Sequence of chain 48.E:
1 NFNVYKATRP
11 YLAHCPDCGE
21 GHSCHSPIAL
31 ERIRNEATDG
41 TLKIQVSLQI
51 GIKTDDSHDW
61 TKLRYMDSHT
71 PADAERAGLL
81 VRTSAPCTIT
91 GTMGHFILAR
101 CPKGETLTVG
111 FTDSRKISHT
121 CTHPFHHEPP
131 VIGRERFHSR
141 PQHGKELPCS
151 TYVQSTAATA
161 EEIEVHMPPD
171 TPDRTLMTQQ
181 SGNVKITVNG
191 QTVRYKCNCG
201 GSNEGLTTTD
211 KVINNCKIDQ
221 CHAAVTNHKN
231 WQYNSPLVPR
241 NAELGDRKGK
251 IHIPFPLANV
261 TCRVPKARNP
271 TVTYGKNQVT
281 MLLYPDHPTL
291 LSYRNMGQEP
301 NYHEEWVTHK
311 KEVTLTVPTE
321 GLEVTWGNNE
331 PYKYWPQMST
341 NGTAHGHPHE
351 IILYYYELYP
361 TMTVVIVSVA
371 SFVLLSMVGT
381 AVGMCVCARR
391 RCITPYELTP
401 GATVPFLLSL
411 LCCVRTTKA

Sequence of chain 48.D:
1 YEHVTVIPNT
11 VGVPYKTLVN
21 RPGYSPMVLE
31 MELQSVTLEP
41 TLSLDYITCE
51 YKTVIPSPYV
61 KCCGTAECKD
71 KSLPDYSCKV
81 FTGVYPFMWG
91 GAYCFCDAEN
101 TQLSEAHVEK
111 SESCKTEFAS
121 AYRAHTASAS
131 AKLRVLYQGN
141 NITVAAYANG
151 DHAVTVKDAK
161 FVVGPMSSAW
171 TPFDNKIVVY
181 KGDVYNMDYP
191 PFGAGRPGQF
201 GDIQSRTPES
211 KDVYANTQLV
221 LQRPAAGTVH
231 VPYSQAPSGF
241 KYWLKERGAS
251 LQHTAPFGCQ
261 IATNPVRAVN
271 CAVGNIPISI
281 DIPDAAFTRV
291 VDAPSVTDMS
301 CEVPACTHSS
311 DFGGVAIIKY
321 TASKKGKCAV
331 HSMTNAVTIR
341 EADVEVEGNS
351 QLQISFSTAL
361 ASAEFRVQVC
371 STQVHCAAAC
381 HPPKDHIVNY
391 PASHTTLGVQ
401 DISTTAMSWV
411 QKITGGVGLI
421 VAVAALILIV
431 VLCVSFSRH

The small molecule below binds the protein below.
Small molecule (SMILES): CC(=O)N[C@@H]1[C@@H](O)[C@H](O)[C@@H](CO)O[C@H]1O

Binding-site contacts:
Ligand atom C7 contacts residue ASN259 of chain 48.E at 3.1 Å.
Ligand atom C6 contacts residue LYS115 of chain 48.D at 4.3 Å.
Ligand atom O6 contacts residue ASN259 of chain 48.E at 4.4 Å.
Ligand atom C5 contacts residue ASN259 of chain 48.E at 3.6 Å.
Ligand atom C3 contacts residue ASN259 of chain 48.E at 3.7 Å.
Ligand atom C4 contacts residue ASN259 of chain 48.E at 4.1 Å.
Ligand atom C6 contacts residue THR116 of chain 48.D at 4.5 Å.
Ligand atom O7 contacts residue LYS181 of chain 48.D at 4.3 Å.
Ligand atom O5 contacts residue ASN259 of chain 48.E at 2.3 Å (h-bond).
Ligand atom O5 contacts residue THR116 of chain 48.D at 3.8 Å.
Ligand atom C8 contacts residue ASN259 of chain 48.E at 4.4 Å.
Ligand atom O6 contacts residue THR116 of chain 48.D at 3.2 Å (h-bond).
Ligand atom C1 contacts residue ASN259 of chain 48.E at 1.4 Å.
Ligand atom O7 contacts residue GLU117 of chain 48.D at 4.3 Å.
Ligand atom O6 contacts residue LYS115 of chain 48.D at 3.5 Å (salt-bridge).
Ligand atom C2 contacts residue ASN259 of chain 48.E at 2.4 Å.
Ligand atom O7 contacts residue ASN259 of chain 48.E at 2.7 Å (h-bond).
Ligand atom N2 contacts residue ASN259 of chain 48.E at 3.0 Å (h-bond).